Binding-site contacts:
Ligand atom C1 contacts residue SER31 of chain 3.B at 4.1 Å.
Ligand atom O17 contacts residue GLY34 of chain 3.B at 4.0 Å.
Ligand atom O11 contacts residue ASN9 of chain 3.B at 2.9 Å (h-bond).
Ligand atom O17 contacts residue ASN35 of chain 3.B at 3.2 Å (h-bond).
Ligand atom S7 contacts residue TRP78 of chain 3.B at 3.7 Å.
Ligand atom C12 contacts residue TRP65 of chain 3.B at 3.7 Å (hydrophobic).
Ligand atom O16 contacts residue SER74 of chain 3.B at 3.3 Å (h-bond).
Ligand atom O11 contacts residue ASP114 of chain 3.B at 4.0 Å.
Ligand atom N2 contacts residue ASN9 of chain 3.B at 3.8 Å.
Ligand atom N2 contacts residue ASP114 of chain 3.B at 2.8 Å (salt-bridge).
Ligand atom O11 contacts residue SER13 of chain 3.B at 2.7 Å (h-bond).
Ligand atom N5 contacts residue SER13 of chain 3.B at 3.9 Å.
Ligand atom C4 contacts residue SER31 of chain 3.B at 4.0 Å.
Ligand atom C6 contacts residue TRP106 of chain 1.A at 3.9 Å (hydrophobic).
Ligand atom C12 contacts residue SER31 of chain 3.B at 3.6 Å.
Ligand atom C1 contacts residue ASP114 of chain 3.B at 3.8 Å.
Ligand atom C13 contacts residue LEU96 of chain 3.B at 3.7 Å (hydrophobic).
Ligand atom C1 contacts residue ASN9 of chain 3.B at 3.6 Å.
Ligand atom S7 contacts residue TRP65 of chain 3.B at 3.7 Å.
Ligand atom N2 contacts residue LEU11 of chain 3.B at 4.0 Å.
Ligand atom N5 contacts residue SER31 of chain 3.B at 3.1 Å (h-bond).
Ligand atom C1 contacts residue SER13 of chain 3.B at 3.6 Å.
Ligand atom C1 contacts residue TYR29 of chain 3.B at 3.4 Å (hydrophobic).
Ligand atom O16 contacts residue ALA72 of chain 3.B at 3.6 Å.
Ligand atom C12 contacts residue VAL33 of chain 3.B at 4.0 Å (hydrophobic).
Ligand atom C13 contacts residue TRP65 of chain 3.B at 4.0 Å (hydrophobic).
Ligand atom N2 contacts residue TYR29 of chain 3.B at 3.8 Å.
Ligand atom C14 contacts residue TRP65 of chain 3.B at 4.0 Å (hydrophobic).
Ligand atom N5 contacts residue VAL33 of chain 3.B at 3.9 Å.
Ligand atom C8 contacts residue TRP94 of chain 3.B at 3.3 Å (hydrophobic).
Ligand atom C3 contacts residue TRP94 of chain 3.B at 4.0 Å (hydrophobic).
Ligand atom O11 contacts residue TYR29 of chain 3.B at 2.5 Å (h-bond).
Ligand atom S7 contacts residue THR76 of chain 3.B at 3.4 Å (h-bond).
Ligand atom C15 contacts residue ASN35 of chain 3.B at 3.9 Å.
Ligand atom C3 contacts residue ASP114 of chain 3.B at 3.8 Å.
Ligand atom C4 contacts residue VAL33 of chain 3.B at 3.8 Å (hydrophobic).
Ligand atom C1 contacts residue LEU11 of chain 3.B at 4.1 Å (hydrophobic).
Ligand atom C8 contacts residue ASP114 of chain 3.B at 4.0 Å.
Ligand atom O16 contacts residue TRP65 of chain 3.B at 3.4 Å.
Ligand atom C4 contacts residue TRP106 of chain 1.A at 4.0 Å (hydrophobic).

Sequence of chain 1.A:
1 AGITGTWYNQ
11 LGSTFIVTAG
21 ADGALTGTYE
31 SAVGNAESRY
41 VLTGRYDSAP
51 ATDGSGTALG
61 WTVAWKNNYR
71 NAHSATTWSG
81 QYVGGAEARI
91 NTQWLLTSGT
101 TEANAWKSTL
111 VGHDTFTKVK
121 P

Sequence of chain 3.B:
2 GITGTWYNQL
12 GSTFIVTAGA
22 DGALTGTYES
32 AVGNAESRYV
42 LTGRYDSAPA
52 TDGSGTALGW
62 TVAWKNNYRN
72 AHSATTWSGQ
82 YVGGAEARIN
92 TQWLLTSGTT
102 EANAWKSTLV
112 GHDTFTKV

A protein and the small-molecule ligand that binds it are described below.
Small molecule (SMILES): O=C(O)CCC[C@@H]1SC[C@@H]2NC(=O)N[C@@H]21